A protein and the small-molecule ligand that binds it are described below.
Small molecule (SMILES): O=C1C[C@@H](c2ccc(O)c(O)c2)Oc2cc(O)cc(O)c21

Binding-site contacts:
Ligand atom C9 contacts residue LEU283 of chain 1.A at 3.8 Å (hydrophobic).
Ligand atom O24 contacts residue ASP237 of chain 1.A at 3.5 Å (salt-bridge).
Ligand atom C19 contacts residue SER358 of chain 1.A at 3.0 Å.
Ligand atom O13 contacts residue ILE285 of chain 1.A at 3.3 Å.
Ligand atom C11 contacts residue LEU283 of chain 1.A at 3.7 Å (hydrophobic).
Ligand atom C16 contacts residue SER153 of chain 1.A at 3.1 Å.
Ligand atom O30 contacts residue MET157 of chain 1.B at 3.7 Å.
Ligand atom C1 contacts residue ILE274 of chain 1.A at 3.6 Å (hydrophobic).
Ligand atom C16 contacts residue THR214 of chain 1.A at 3.6 Å.
Ligand atom C3 contacts residue ILE285 of chain 1.A at 3.7 Å (hydrophobic).
Ligand atom C17 contacts residue THR214 of chain 1.A at 3.4 Å.
Ligand atom O12 contacts residue SER358 of chain 1.A at 2.9 Å (h-bond).
Ligand atom C18 contacts residue SER358 of chain 1.A at 3.6 Å.
Ligand atom O23 contacts residue ASN356 of chain 1.A at 3.3 Å (h-bond).
Ligand atom O29 contacts residue PRO395 of chain 1.A at 3.6 Å.
Ligand atom C5 contacts residue CYS184 of chain 1.A at 3.2 Å (hydrophobic).
Ligand atom C16 contacts residue ILE213 of chain 1.A at 3.5 Å (hydrophobic).
Ligand atom C5 contacts residue SER358 of chain 1.A at 3.5 Å.
Ligand atom O23 contacts residue THR214 of chain 1.A at 3.8 Å.
Ligand atom C10 contacts residue LEU283 of chain 1.A at 3.5 Å (hydrophobic).
Ligand atom C4 contacts residue SER358 of chain 1.A at 3.7 Å.
Ligand atom C2 contacts residue ILE285 of chain 1.A at 3.6 Å (hydrophobic).
Ligand atom O13 contacts residue LEU283 of chain 1.A at 3.8 Å.
Ligand atom C14 contacts residue SER358 of chain 1.A at 3.6 Å.
Ligand atom O23 contacts residue SER358 of chain 1.A at 3.7 Å.
Ligand atom O24 contacts residue ILE213 of chain 1.A at 3.2 Å.
Ligand atom O30 contacts residue GLY276 of chain 1.A at 3.5 Å.
Ligand atom O23 contacts residue GLY236 of chain 1.A at 2.9 Å (h-bond).
Ligand atom C18 contacts residue THR214 of chain 1.A at 3.7 Å.
Ligand atom O30 contacts residue ASP275 of chain 1.A at 3.2 Å (salt-bridge).
Ligand atom O29 contacts residue CYS184 of chain 1.A at 2.8 Å (h-bond).
Ligand atom O12 contacts residue PHE235 of chain 1.A at 3.8 Å.
Ligand atom C6 contacts residue CYS184 of chain 1.A at 3.4 Å (hydrophobic).
Ligand atom O23 contacts residue PHE235 of chain 1.A at 3.7 Å.
Ligand atom O24 contacts residue GLY236 of chain 1.A at 3.3 Å (h-bond).
Ligand atom C15 contacts residue SER153 of chain 1.A at 3.8 Å.
Ligand atom C19 contacts residue PHE235 of chain 1.A at 3.7 Å (hydrophobic).
Ligand atom O30 contacts residue ILE285 of chain 1.A at 3.2 Å.
Ligand atom O24 contacts residue THR214 of chain 1.A at 3.0 Å (h-bond).
Ligand atom O24 contacts residue GLU212 of chain 1.A at 3.3 Å.

Sequence of chain 1.B:
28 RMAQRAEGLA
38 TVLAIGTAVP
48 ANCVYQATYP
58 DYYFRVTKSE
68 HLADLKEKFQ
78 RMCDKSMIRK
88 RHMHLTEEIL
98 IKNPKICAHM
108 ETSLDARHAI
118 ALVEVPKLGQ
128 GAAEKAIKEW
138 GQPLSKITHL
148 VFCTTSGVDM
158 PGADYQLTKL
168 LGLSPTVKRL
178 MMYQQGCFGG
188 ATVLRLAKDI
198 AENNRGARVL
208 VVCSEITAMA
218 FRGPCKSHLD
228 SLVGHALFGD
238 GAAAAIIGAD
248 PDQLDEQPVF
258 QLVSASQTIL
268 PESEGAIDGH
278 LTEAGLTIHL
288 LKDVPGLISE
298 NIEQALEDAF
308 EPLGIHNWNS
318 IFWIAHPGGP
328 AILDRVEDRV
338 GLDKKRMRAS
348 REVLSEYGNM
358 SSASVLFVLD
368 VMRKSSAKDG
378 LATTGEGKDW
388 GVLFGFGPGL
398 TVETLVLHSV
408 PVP

Sequence of chain 1.A:
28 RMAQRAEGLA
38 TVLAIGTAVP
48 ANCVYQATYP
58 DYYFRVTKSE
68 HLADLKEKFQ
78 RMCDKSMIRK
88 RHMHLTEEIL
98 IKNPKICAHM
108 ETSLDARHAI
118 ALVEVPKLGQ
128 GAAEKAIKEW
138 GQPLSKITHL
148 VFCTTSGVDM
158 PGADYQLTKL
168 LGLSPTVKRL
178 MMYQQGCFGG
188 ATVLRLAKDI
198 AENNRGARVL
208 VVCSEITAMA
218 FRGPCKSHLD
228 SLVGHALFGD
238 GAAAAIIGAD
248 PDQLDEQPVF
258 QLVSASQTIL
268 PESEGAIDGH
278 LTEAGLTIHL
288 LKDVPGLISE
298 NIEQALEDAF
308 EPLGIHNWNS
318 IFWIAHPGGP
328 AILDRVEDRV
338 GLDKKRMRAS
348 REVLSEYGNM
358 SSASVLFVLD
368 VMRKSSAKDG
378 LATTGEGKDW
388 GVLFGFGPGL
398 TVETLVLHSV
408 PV